The protein below binds the small molecule below.
Small molecule (SMILES): COc1cc(C(=O)[O-])ccc1O

Sequence of chain 1.C:
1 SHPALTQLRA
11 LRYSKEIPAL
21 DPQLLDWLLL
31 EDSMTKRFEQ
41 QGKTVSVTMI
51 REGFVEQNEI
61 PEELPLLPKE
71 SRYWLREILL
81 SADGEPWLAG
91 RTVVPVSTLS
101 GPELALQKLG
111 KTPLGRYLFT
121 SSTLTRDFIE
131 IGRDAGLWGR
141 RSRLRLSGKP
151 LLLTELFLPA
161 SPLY

Binding-site contacts:
Ligand atom CZ contacts residue GLU155 of chain 1.C at 3.8 Å.
Ligand atom CO2 contacts residue THR92 of chain 1.C at 4.3 Å.
Ligand atom CV contacts residue THR92 of chain 1.C at 3.8 Å.
Ligand atom CZ contacts residue LEU88 of chain 1.C at 4.2 Å (hydrophobic).
Ligand atom O3 contacts residue LEU88 of chain 1.C at 3.8 Å.
Ligand atom CO2 contacts residue ILE78 of chain 1.C at 4.0 Å (hydrophobic).
Ligand atom O1 contacts residue THR112 of chain 1.C at 3.8 Å.
Ligand atom O2 contacts residue THR92 of chain 1.C at 4.2 Å.
Ligand atom CM2 contacts residue ILE78 of chain 1.C at 4.3 Å (hydrophobic).
Ligand atom CV contacts residue GLY90 of chain 1.C at 4.1 Å.
Ligand atom CC contacts residue ILE78 of chain 1.C at 3.9 Å (hydrophobic).
Ligand atom CM1 contacts residue SER33 of chain 1.C at 3.9 Å.
Ligand atom O1 contacts residue LEU114 of chain 1.C at 3.1 Å (h-bond).
Ligand atom O1 contacts residue PRO113 of chain 1.C at 3.6 Å.
Ligand atom O3 contacts residue LEU80 of chain 1.C at 4.5 Å.
Ligand atom CC contacts residue ARG76 of chain 1.C at 3.4 Å.
Ligand atom CV contacts residue THR154 of chain 1.C at 3.6 Å.
Ligand atom CV contacts residue ARG91 of chain 1.C at 4.0 Å.
Ligand atom CZ contacts residue ILE78 of chain 1.C at 4.5 Å (hydrophobic).
Ligand atom O1 contacts residue ARG76 of chain 1.C at 2.5 Å (salt-bridge).
Ligand atom CO1 contacts residue LEU114 of chain 1.C at 3.9 Å (hydrophobic).
Ligand atom O2 contacts residue ARG76 of chain 1.C at 2.7 Å (salt-bridge).
Ligand atom O3 contacts residue MET34 of chain 1.C at 3.8 Å.
Ligand atom CO1 contacts residue SER33 of chain 1.C at 4.4 Å.
Ligand atom C1 contacts residue LEU114 of chain 1.C at 4.1 Å (hydrophobic).
Ligand atom CM1 contacts residue ILE78 of chain 1.C at 4.4 Å (hydrophobic).
Ligand atom CV contacts residue GLU155 of chain 1.C at 3.5 Å.
Ligand atom O2 contacts residue LEU114 of chain 1.C at 4.0 Å.
Ligand atom C1 contacts residue ILE78 of chain 1.C at 3.9 Å (hydrophobic).
Ligand atom CV contacts residue LEU153 of chain 1.C at 4.2 Å (hydrophobic).
Ligand atom CM2 contacts residue GLU155 of chain 1.C at 4.0 Å.
Ligand atom O3 contacts residue GLU155 of chain 1.C at 2.8 Å (salt-bridge).
Ligand atom OM contacts residue LEU153 of chain 1.C at 4.3 Å.
Ligand atom CC contacts residue LEU114 of chain 1.C at 3.7 Å (hydrophobic).
Ligand atom CO1 contacts residue PRO113 of chain 1.C at 4.1 Å (hydrophobic).
Ligand atom O2 contacts residue ILE78 of chain 1.C at 4.0 Å.
Ligand atom CO1 contacts residue ILE78 of chain 1.C at 4.1 Å (hydrophobic).
Ligand atom CM1 contacts residue LEU80 of chain 1.C at 3.8 Å (hydrophobic).
Ligand atom OM contacts residue GLU155 of chain 1.C at 3.2 Å (salt-bridge).